This small molecule binds to this protein.
Small molecule (SMILES): CC(=O)N[C@@H]1[C@@H](O)[C@H](O)[C@@H](CO)O[C@H]1O

Sequence of chain 1.B:
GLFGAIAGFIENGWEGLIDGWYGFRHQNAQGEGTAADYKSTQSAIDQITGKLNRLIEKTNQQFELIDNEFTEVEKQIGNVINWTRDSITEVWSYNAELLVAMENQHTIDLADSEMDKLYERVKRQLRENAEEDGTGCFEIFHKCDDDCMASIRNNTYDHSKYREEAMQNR

Binding-site contacts:
Ligand atom C7 contacts residue ASN79 of chain 1.B at 3.9 Å.
Ligand atom C8 contacts residue LYS75 of chain 1.B at 3.6 Å.
Ligand atom C8 contacts residue GLU72 of chain 1.B at 3.5 Å.
Ligand atom O3 contacts residue GLU72 of chain 1.B at 4.5 Å.
Ligand atom C7 contacts residue LYS75 of chain 1.B at 3.3 Å.
Ligand atom C1 contacts residue ASN82 of chain 1.B at 1.4 Å.
Ligand atom O6 contacts residue ARG291 of chain 1.A at 4.1 Å.
Ligand atom C7 contacts residue GLY78 of chain 1.B at 4.2 Å.
Ligand atom O7 contacts residue ASN82 of chain 1.B at 3.9 Å.
Ligand atom C7 contacts residue GLU72 of chain 1.B at 4.0 Å.
Ligand atom N2 contacts residue LYS75 of chain 1.B at 4.5 Å.
Ligand atom C7 contacts residue ASN82 of chain 1.B at 3.6 Å.
Ligand atom O7 contacts residue ASN79 of chain 1.B at 3.4 Å (h-bond).
Ligand atom O7 contacts residue GLU72 of chain 1.B at 4.4 Å.
Ligand atom C4 contacts residue ASN82 of chain 1.B at 4.1 Å.
Ligand atom O7 contacts residue LYS75 of chain 1.B at 2.4 Å (salt-bridge).
Ligand atom C2 contacts residue ASN82 of chain 1.B at 2.4 Å.
Ligand atom C5 contacts residue ASN82 of chain 1.B at 3.7 Å.
Ligand atom C8 contacts residue ASN79 of chain 1.B at 3.9 Å.
Ligand atom N2 contacts residue GLY78 of chain 1.B at 4.4 Å.
Ligand atom N2 contacts residue ASN82 of chain 1.B at 3.0 Å (h-bond).
Ligand atom C3 contacts residue ASN82 of chain 1.B at 3.8 Å.
Ligand atom O5 contacts residue ASN82 of chain 1.B at 2.4 Å (h-bond).
Ligand atom C8 contacts residue GLY78 of chain 1.B at 3.6 Å.

Sequence of chain 1.A:
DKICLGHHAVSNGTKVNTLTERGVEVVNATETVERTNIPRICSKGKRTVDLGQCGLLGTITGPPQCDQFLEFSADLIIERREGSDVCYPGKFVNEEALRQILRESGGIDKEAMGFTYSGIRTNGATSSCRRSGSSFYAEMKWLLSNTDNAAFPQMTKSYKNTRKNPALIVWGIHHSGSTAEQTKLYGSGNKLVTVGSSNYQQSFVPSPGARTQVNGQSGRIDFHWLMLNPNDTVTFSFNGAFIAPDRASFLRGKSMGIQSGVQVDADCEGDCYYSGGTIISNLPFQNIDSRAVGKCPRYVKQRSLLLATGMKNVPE